Binding-site contacts:
Ligand atom C21 contacts residue LEU188 of chain 1.E at 3.9 Å (hydrophobic).
Ligand atom C3 contacts residue GLU240 of chain 1.E at 4.4 Å.
Ligand atom C21 contacts residue LEU189 of chain 1.E at 3.7 Å (hydrophobic).
Ligand atom C16 contacts residue VAL584 of chain 1.E at 4.3 Å (hydrophobic).
Ligand atom C11 contacts residue TRP580 of chain 1.E at 4.0 Å (hydrophobic).
Ligand atom C2 contacts residue TRP580 of chain 1.E at 3.7 Å (hydrophobic).
Ligand atom C3 contacts residue TRP580 of chain 1.E at 3.7 Å (hydrophobic).
Ligand atom C2 contacts residue ALA182 of chain 1.E at 4.2 Å (hydrophobic).
Ligand atom O1 contacts residue SER576 of chain 1.E at 2.7 Å (h-bond).
Ligand atom C21 contacts residue GLY185 of chain 1.E at 3.3 Å.
Ligand atom C27 contacts residue ALA587 of chain 1.E at 3.9 Å (hydrophobic).
Ligand atom C22 contacts residue LEU189 of chain 1.E at 4.4 Å (hydrophobic).
Ligand atom C24 contacts residue ALA587 of chain 1.E at 4.0 Å (hydrophobic).
Ligand atom O1 contacts residue TRP580 of chain 1.E at 4.3 Å.
Ligand atom C4 contacts residue SER576 of chain 1.E at 4.5 Å.
Ligand atom C24 contacts residue ALA192 of chain 1.E at 4.0 Å (hydrophobic).
Ligand atom C9 contacts residue TRP580 of chain 1.E at 4.2 Å (hydrophobic).
Ligand atom C3 contacts residue SER576 of chain 1.E at 3.3 Å.
Ligand atom C1 contacts residue TRP580 of chain 1.E at 3.7 Å (hydrophobic).
Ligand atom C2 contacts residue SER576 of chain 1.E at 4.2 Å.
Ligand atom O1 contacts residue GLU240 of chain 1.E at 4.1 Å.
Ligand atom C12 contacts residue GLY185 of chain 1.E at 3.7 Å.
Ligand atom C11 contacts residue GLY185 of chain 1.E at 3.9 Å.
Ligand atom C27 contacts residue LEU588 of chain 1.E at 4.0 Å (hydrophobic).
Ligand atom C12 contacts residue TRP580 of chain 1.E at 3.8 Å (hydrophobic).
Ligand atom C1 contacts residue ALA182 of chain 1.E at 4.2 Å (hydrophobic).

Sequence of chain 1.E:
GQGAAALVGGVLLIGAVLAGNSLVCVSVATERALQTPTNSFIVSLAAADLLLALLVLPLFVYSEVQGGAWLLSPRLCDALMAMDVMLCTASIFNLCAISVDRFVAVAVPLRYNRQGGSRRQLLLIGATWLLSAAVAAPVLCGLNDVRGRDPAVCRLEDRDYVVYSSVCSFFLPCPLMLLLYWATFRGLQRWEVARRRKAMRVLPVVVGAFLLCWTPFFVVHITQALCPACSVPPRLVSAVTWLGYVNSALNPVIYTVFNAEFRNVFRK

This protein binds this small molecule.
Small molecule (SMILES): CC(C)CCC[C@@H](C)[C@H]1CC[C@H]2[C@@H]3CC=C4C[C@@H](O)CC[C@]4(C)[C@H]3CC[C@]12C